Sequence of chain 1.A:
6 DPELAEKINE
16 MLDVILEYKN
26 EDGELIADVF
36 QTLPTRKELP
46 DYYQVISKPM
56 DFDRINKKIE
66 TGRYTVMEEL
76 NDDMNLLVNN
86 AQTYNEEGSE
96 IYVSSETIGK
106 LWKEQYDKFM

Binding-site contacts:
Ligand atom C contacts residue GLU91 of chain 1.A at 4.0 Å.
Ligand atom C contacts residue ASN90 of chain 1.A at 3.7 Å.
Ligand atom CH3 contacts residue VAL34 of chain 1.A at 3.9 Å (hydrophobic).
Ligand atom C contacts residue TYR89 of chain 1.A at 3.8 Å (hydrophobic).
Ligand atom NH2 contacts residue GLU92 of chain 1.A at 3.8 Å.
Ligand atom CD contacts residue THR88 of chain 1.A at 3.3 Å.
Ligand atom O contacts residue GLU91 of chain 1.A at 2.8 Å (salt-bridge).
Ligand atom CH3 contacts residue ILE96 of chain 1.A at 3.7 Å (hydrophobic).
Ligand atom CG contacts residue ASN90 of chain 1.A at 4.0 Å.
Ligand atom N contacts residue ASN90 of chain 1.A at 2.9 Å (h-bond).
Ligand atom OH contacts residue ASN90 of chain 1.A at 3.0 Å (h-bond).
Ligand atom CA contacts residue ASN90 of chain 1.A at 3.5 Å.
Ligand atom CH3 contacts residue LEU38 of chain 1.A at 3.9 Å (hydrophobic).
Ligand atom O contacts residue ASN90 of chain 1.A at 3.2 Å.
Ligand atom NE contacts residue ASN90 of chain 1.A at 3.2 Å (h-bond).
Ligand atom CA contacts residue ASN90 of chain 1.A at 3.8 Å.
Ligand atom CA contacts residue GLU91 of chain 1.A at 3.5 Å.
Ligand atom OH contacts residue TYR47 of chain 1.A at 3.7 Å.
Ligand atom CH contacts residue ASN90 of chain 1.A at 4.0 Å.
Ligand atom CB contacts residue TYR89 of chain 1.A at 3.8 Å (hydrophobic).
Ligand atom O contacts residue ILE96 of chain 1.A at 3.6 Å.
Ligand atom OH contacts residue ILE96 of chain 1.A at 3.8 Å.
Ligand atom NE contacts residue GLN87 of chain 1.A at 3.7 Å.
Ligand atom C contacts residue ASN90 of chain 1.A at 3.6 Å.
Ligand atom N contacts residue TYR89 of chain 1.A at 3.1 Å (h-bond).
Ligand atom CA contacts residue TYR89 of chain 1.A at 3.5 Å (hydrophobic).
Ligand atom NZ contacts residue ILE96 of chain 1.A at 3.8 Å.
Ligand atom NE contacts residue THR88 of chain 1.A at 3.1 Å (h-bond).
Ligand atom CZ contacts residue GLN87 of chain 1.A at 3.7 Å.
Ligand atom NH2 contacts residue TYR97 of chain 1.A at 3.8 Å.
Ligand atom NH2 contacts residue GLN87 of chain 1.A at 3.0 Å (h-bond).
Ligand atom NH2 contacts residue ASN90 of chain 1.A at 3.1 Å (h-bond).
Ligand atom CZ contacts residue ASN90 of chain 1.A at 3.4 Å.
Ligand atom CG contacts residue TYR89 of chain 1.A at 3.7 Å (hydrophobic).
Ligand atom CB contacts residue SER94 of chain 1.A at 3.5 Å.
Ligand atom CG contacts residue GLU91 of chain 1.A at 4.0 Å.
Ligand atom CH3 contacts residue PHE35 of chain 1.A at 3.9 Å (hydrophobic).
Ligand atom CH contacts residue ILE96 of chain 1.A at 3.5 Å (hydrophobic).
Ligand atom O contacts residue GLU91 of chain 1.A at 3.8 Å.
Ligand atom CB contacts residue ASN90 of chain 1.A at 3.6 Å.

A small-molecule ligand and the protein it binds are described below.
Small molecule (SMILES): CC(=O)NCCCC[C@H](NC(=O)CN)C(=O)N[C@@H](C)C(=O)N1CCC[C@H]1C(=O)N[C@H](C=O)CCCN=C(N)N